Sequence of chain 2.A:
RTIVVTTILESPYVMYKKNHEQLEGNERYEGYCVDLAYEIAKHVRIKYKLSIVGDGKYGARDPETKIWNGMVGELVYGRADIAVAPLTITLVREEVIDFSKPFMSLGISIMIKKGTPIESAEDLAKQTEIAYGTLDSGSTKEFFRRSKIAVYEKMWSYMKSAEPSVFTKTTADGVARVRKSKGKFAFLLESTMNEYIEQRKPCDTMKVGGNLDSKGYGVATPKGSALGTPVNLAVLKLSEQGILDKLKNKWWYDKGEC

Binding-site contacts:
Ligand atom C8 contacts residue GLU190 of chain 2.A at 3.6 Å.
Ligand atom CL5 contacts residue MET193 of chain 2.A at 4.0 Å.
Ligand atom N1 contacts residue LEU135 of chain 2.A at 3.9 Å.
Ligand atom O92 contacts residue SER139 of chain 2.A at 3.3 Å (h-bond).
Ligand atom C8 contacts residue SER139 of chain 2.A at 3.5 Å.
Ligand atom N8 contacts residue GLU190 of chain 2.A at 3.1 Å (salt-bridge).
Ligand atom O4 contacts residue THR140 of chain 2.A at 3.8 Å.
Ligand atom C8 contacts residue THR88 of chain 2.A at 3.5 Å.
Ligand atom O92 contacts residue ARG93 of chain 2.A at 2.8 Å (salt-bridge).
Ligand atom N3 contacts residue GLU190 of chain 2.A at 3.9 Å.
Ligand atom C9 contacts residue SER139 of chain 2.A at 3.6 Å.
Ligand atom C5 contacts residue GLU190 of chain 2.A at 3.3 Å.
Ligand atom O2 contacts residue SER139 of chain 2.A at 3.2 Å (h-bond).
Ligand atom O4 contacts residue LEU189 of chain 2.A at 3.2 Å.
Ligand atom C2 contacts residue LEU135 of chain 2.A at 3.9 Å (hydrophobic).
Ligand atom N8 contacts residue PRO86 of chain 2.A at 3.2 Å (h-bond).
Ligand atom N8 contacts residue TYR217 of chain 2.A at 3.9 Å.
Ligand atom C9 contacts residue THR88 of chain 2.A at 3.7 Å.
Ligand atom O91 contacts residue TYR58 of chain 2.A at 3.7 Å.
Ligand atom C9 contacts residue TYR58 of chain 2.A at 3.9 Å (hydrophobic).
Ligand atom C4 contacts residue THR140 of chain 2.A at 3.7 Å.
Ligand atom CL5 contacts residue GLU190 of chain 2.A at 3.9 Å.
Ligand atom N8 contacts residue THR88 of chain 2.A at 2.9 Å (h-bond).
Ligand atom O2 contacts residue THR140 of chain 2.A at 3.4 Å (h-bond).
Ligand atom O92 contacts residue TYR58 of chain 2.A at 3.5 Å.
Ligand atom C2 contacts residue THR140 of chain 2.A at 3.7 Å.
Ligand atom C2 contacts residue GLU190 of chain 2.A at 3.9 Å.
Ligand atom O4 contacts residue GLU190 of chain 2.A at 3.1 Å (salt-bridge).
Ligand atom O91 contacts residue PRO86 of chain 2.A at 4.0 Å.
Ligand atom N1 contacts residue GLU190 of chain 2.A at 3.6 Å.
Ligand atom C9 contacts residue ARG93 of chain 2.A at 3.5 Å.
Ligand atom C7 contacts residue TYR58 of chain 2.A at 3.6 Å (hydrophobic).
Ligand atom O91 contacts residue LEU87 of chain 2.A at 3.7 Å.
Ligand atom O91 contacts residue THR88 of chain 2.A at 3.0 Å (h-bond).
Ligand atom C4 contacts residue GLU190 of chain 2.A at 3.7 Å.
Ligand atom O92 contacts residue GLY138 of chain 2.A at 3.7 Å.
Ligand atom N3 contacts residue THR140 of chain 2.A at 3.0 Å (h-bond).
Ligand atom O2 contacts residue GLY138 of chain 2.A at 3.5 Å.
Ligand atom O91 contacts residue ARG93 of chain 2.A at 2.9 Å (salt-bridge).
Ligand atom C6 contacts residue GLU190 of chain 2.A at 3.2 Å.

This protein binds this small molecule.
Small molecule (SMILES): N[C@@H](Cn1cc(Cl)c(=O)[nH]c1=O)C(=O)O